This small molecule binds to this protein.
Small molecule (SMILES): CC(C)C[C@H](NC(=O)[C@H](CC1=CN=C2CC=CC=C12)NC(=O)[C@H](CC(=O)O)NC(=O)[C@H](CCC(N)=O)NC(=O)[C@H](CC(N)=O)NC(=O)[C@H](CCCN=C(N)N)NC(=O)[C@@H]1CCCN1C(=O)[C@@H](NC(=O)[C@@H](N)CCCCN)C(C)C)C(=O)O

Binding-site contacts:
Ligand atom OD1 contacts residue GLN97 of chain 1.D at 2.9 Å (h-bond).
Ligand atom CG contacts residue LYS66 of chain 1.D at 3.3 Å.
Ligand atom N contacts residue GLN70 of chain 1.D at 3.0 Å (h-bond).
Ligand atom OXT contacts residue ASN80 of chain 1.D at 3.0 Å (h-bond).
Ligand atom OXT contacts residue LYS146 of chain 1.D at 2.8 Å (salt-bridge).
Ligand atom CD contacts residue TYR159 of chain 1.D at 3.4 Å (hydrophobic).
Ligand atom ND2 contacts residue TRP73 of chain 1.D at 3.4 Å.
Ligand atom OXT contacts residue TYR84 of chain 1.D at 3.2 Å (h-bond).
Ligand atom O contacts residue TYR84 of chain 1.D at 2.5 Å (h-bond).
Ligand atom N contacts residue GLU63 of chain 1.D at 3.0 Å (salt-bridge).
Ligand atom O contacts residue THR143 of chain 1.D at 2.5 Å (h-bond).
Ligand atom CA contacts residue TYR156 of chain 1.D at 3.2 Å (hydrophobic).
Ligand atom NE contacts residue ARG62 of chain 1.D at 3.1 Å (salt-bridge).
Ligand atom O contacts residue TRP147 of chain 1.D at 3.2 Å (h-bond).
Ligand atom O contacts residue TYR7 of chain 1.D at 3.4 Å.
Ligand atom ND2 contacts residue GLN70 of chain 1.D at 3.4 Å (h-bond).
Ligand atom O contacts residue TRP147 of chain 1.D at 2.9 Å (h-bond).
Ligand atom OE1 contacts residue ALA152 of chain 1.D at 3.4 Å.
Ligand atom N contacts residue TYR171 of chain 1.D at 2.6 Å (h-bond).
Ligand atom O contacts residue TRP73 of chain 1.D at 3.2 Å (h-bond).
Ligand atom N contacts residue SER77 of chain 1.D at 3.3 Å (h-bond).
Ligand atom N contacts residue TYR156 of chain 1.D at 3.0 Å (h-bond).
Ligand atom ND2 contacts residue GLN97 of chain 1.D at 2.7 Å (h-bond).
Ligand atom C contacts residue TYR84 of chain 1.D at 3.2 Å (hydrophobic).
Ligand atom O contacts residue LYS66 of chain 1.D at 2.7 Å (salt-bridge).
Ligand atom O contacts residue HIS155 of chain 1.D at 2.6 Å (h-bond).
Ligand atom OE1 contacts residue SER150 of chain 1.D at 2.9 Å (h-bond).
Ligand atom CD1 contacts residue LEU81 of chain 1.D at 3.4 Å (hydrophobic).
Ligand atom CA contacts residue GLU63 of chain 1.D at 3.4 Å.
Ligand atom O contacts residue TYR159 of chain 1.D at 2.8 Å (h-bond).
Ligand atom NZ contacts residue TRP167 of chain 1.D at 3.2 Å.
Ligand atom N contacts residue LYS66 of chain 1.D at 3.4 Å (salt-bridge).
Ligand atom O contacts residue TRP73 of chain 1.D at 2.8 Å (h-bond).
Ligand atom CB contacts residue TRP73 of chain 1.D at 3.4 Å (hydrophobic).
Ligand atom NE2 contacts residue SER150 of chain 1.D at 3.0 Å (h-bond).
Ligand atom CB contacts residue TYR156 of chain 1.D at 3.3 Å (hydrophobic).
Ligand atom CG2 contacts residue TYR45 of chain 1.D at 3.3 Å (hydrophobic).
Ligand atom CG contacts residue GLU63 of chain 1.D at 2.9 Å.
Ligand atom N contacts residue TYR7 of chain 1.D at 2.9 Å (h-bond).
Ligand atom CD contacts residue TRP167 of chain 1.D at 3.4 Å (hydrophobic).

Sequence of chain 1.D:
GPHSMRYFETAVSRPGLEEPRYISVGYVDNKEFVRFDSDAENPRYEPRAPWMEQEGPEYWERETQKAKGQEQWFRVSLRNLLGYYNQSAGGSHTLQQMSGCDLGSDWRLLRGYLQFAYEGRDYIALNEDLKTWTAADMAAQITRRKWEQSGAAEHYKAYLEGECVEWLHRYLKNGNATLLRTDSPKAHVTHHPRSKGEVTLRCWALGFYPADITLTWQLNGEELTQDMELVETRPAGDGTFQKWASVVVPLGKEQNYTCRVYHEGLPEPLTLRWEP